Sequence of chain 3.A:
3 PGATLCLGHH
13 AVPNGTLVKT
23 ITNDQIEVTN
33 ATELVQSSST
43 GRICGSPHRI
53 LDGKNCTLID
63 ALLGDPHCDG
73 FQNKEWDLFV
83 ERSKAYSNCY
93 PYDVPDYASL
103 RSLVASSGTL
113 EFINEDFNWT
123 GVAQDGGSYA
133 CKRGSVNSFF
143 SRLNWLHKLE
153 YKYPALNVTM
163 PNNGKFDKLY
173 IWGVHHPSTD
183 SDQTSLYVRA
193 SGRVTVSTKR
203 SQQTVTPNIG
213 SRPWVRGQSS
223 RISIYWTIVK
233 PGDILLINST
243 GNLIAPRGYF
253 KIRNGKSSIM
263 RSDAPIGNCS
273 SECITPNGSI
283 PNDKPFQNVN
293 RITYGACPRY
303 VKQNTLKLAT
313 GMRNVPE

This small molecule binds to this protein.
Small molecule (SMILES): CC(=O)N[C@@H]1[C@@H](O)[C@H](O)[C@@H](CO)O[C@H]1O

Binding-site contacts:
Ligand atom C3 contacts residue ASN16 of chain 3.A at 3.8 Å.
Ligand atom C8 contacts residue ASN16 of chain 3.A at 3.1 Å.
Ligand atom C5 contacts residue ASN16 of chain 3.A at 3.7 Å.
Ligand atom O7 contacts residue ASN16 of chain 3.A at 3.2 Å (h-bond).
Ligand atom C4 contacts residue ASN16 of chain 3.A at 4.2 Å.
Ligand atom N2 contacts residue ASN16 of chain 3.A at 3.0 Å (h-bond).
Ligand atom C1 contacts residue ASN16 of chain 3.A at 1.4 Å.
Ligand atom C3 contacts residue NAG1 of chain 3.D at 3.9 Å.
Ligand atom O3 contacts residue NAG1 of chain 3.D at 3.4 Å.
Ligand atom O4 contacts residue NAG1 of chain 3.D at 4.2 Å.
Ligand atom C8 contacts residue ASN32 of chain 3.A at 4.3 Å.
Ligand atom C8 contacts residue THR31 of chain 3.A at 3.7 Å.
Ligand atom C7 contacts residue THR18 of chain 3.A at 4.4 Å.
Ligand atom O5 contacts residue ASN16 of chain 3.A at 2.4 Å (h-bond).
Ligand atom C7 contacts residue ASN16 of chain 3.A at 3.1 Å.
Ligand atom C8 contacts residue THR18 of chain 3.A at 3.5 Å.
Ligand atom C8 contacts residue GLY17 of chain 3.A at 4.4 Å.
Ligand atom C2 contacts residue ASN16 of chain 3.A at 2.5 Å.
Ligand atom O7 contacts residue THR18 of chain 3.A at 4.3 Å.